Binding-site contacts:
Ligand atom C7 contacts residue VAL194 of chain 38.B at 3.6 Å (hydrophobic).
Ligand atom C3 contacts residue TYR157 of chain 38.B at 3.4 Å (hydrophobic).
Ligand atom C16 contacts residue MET130 of chain 38.B at 3.8 Å (hydrophobic).
Ligand atom N6 contacts residue VAL194 of chain 38.B at 3.6 Å.
Ligand atom O15 contacts residue MET130 of chain 38.B at 3.8 Å.
Ligand atom C20 contacts residue PHE236 of chain 38.B at 3.4 Å (hydrophobic).
Ligand atom C21 contacts residue TYR203 of chain 38.B at 3.7 Å (hydrophobic).
Ligand atom O24 contacts residue THR109 of chain 38.B at 3.6 Å.
Ligand atom C8 contacts residue TYR157 of chain 38.B at 3.4 Å (hydrophobic).
Ligand atom C4 contacts residue ALA24 of chain 38.D at 3.9 Å (hydrophobic).
Ligand atom O23 contacts residue TYR110 of chain 38.B at 3.5 Å.
Ligand atom C10 contacts residue ILE108 of chain 38.B at 3.5 Å (hydrophobic).
Ligand atom C10 contacts residue PHE132 of chain 38.B at 3.7 Å (hydrophobic).
Ligand atom C3 contacts residue PRO179 of chain 38.B at 3.6 Å (hydrophobic).
Ligand atom C1 contacts residue ILE155 of chain 38.B at 3.8 Å (hydrophobic).
Ligand atom O24 contacts residue TYR110 of chain 38.B at 3.3 Å.
Ligand atom C4 contacts residue TYR157 of chain 38.B at 3.5 Å (hydrophobic).
Ligand atom C13 contacts residue ILE108 of chain 38.B at 3.6 Å (hydrophobic).
Ligand atom N3 contacts residue LEU239 of chain 38.B at 3.8 Å.
Ligand atom C17 contacts residue MET130 of chain 38.B at 3.7 Å (hydrophobic).
Ligand atom C3 contacts residue ALA24 of chain 38.D at 3.6 Å (hydrophobic).
Ligand atom C22 contacts residue PHE236 of chain 38.B at 3.3 Å (hydrophobic).
Ligand atom C11 contacts residue PHE132 of chain 38.B at 3.5 Å (hydrophobic).
Ligand atom C12 contacts residue PHE236 of chain 38.B at 3.7 Å (hydrophobic).
Ligand atom C22 contacts residue TYR110 of chain 38.B at 3.3 Å (hydrophobic).
Ligand atom C19 contacts residue PHE236 of chain 38.B at 3.6 Å (hydrophobic).
Ligand atom N4 contacts residue ILE192 of chain 38.B at 3.6 Å.
Ligand atom C9 contacts residue VAL194 of chain 38.B at 3.8 Å (hydrophobic).
Ligand atom C7 contacts residue ILE25 of chain 38.D at 3.8 Å (hydrophobic).
Ligand atom C18 contacts residue TYR110 of chain 38.B at 3.8 Å (hydrophobic).
Ligand atom C19 contacts residue TYR110 of chain 38.B at 3.8 Å (hydrophobic).
Ligand atom N4 contacts residue LEU239 of chain 38.B at 3.6 Å.
Ligand atom C7 contacts residue TYR157 of chain 38.B at 3.5 Å (hydrophobic).
Ligand atom N3 contacts residue ILE192 of chain 38.B at 3.7 Å.
Ligand atom O23 contacts residue PHE236 of chain 38.B at 3.3 Å.
Ligand atom C8 contacts residue VAL194 of chain 38.B at 3.8 Å (hydrophobic).
Ligand atom C25 contacts residue THR109 of chain 38.B at 3.2 Å.
Ligand atom C1 contacts residue ILE181 of chain 38.B at 3.5 Å (hydrophobic).
Ligand atom O24 contacts residue PHE236 of chain 38.B at 3.9 Å.
Ligand atom C13 contacts residue PHE236 of chain 38.B at 3.8 Å (hydrophobic).

This protein binds this small molecule.
Small molecule (SMILES): CCOC(=O)c1ccc(OCCCC2CCN(c3ccc(C)nn3)CC2)cc1

Sequence of chain 39.D:
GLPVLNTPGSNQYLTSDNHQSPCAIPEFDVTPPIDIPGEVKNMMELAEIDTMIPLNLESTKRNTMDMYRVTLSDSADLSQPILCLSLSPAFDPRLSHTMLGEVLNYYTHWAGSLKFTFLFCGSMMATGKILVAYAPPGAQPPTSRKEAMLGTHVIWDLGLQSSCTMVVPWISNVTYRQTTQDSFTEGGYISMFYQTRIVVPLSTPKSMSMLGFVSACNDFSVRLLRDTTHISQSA

Sequence of chain 38.D:
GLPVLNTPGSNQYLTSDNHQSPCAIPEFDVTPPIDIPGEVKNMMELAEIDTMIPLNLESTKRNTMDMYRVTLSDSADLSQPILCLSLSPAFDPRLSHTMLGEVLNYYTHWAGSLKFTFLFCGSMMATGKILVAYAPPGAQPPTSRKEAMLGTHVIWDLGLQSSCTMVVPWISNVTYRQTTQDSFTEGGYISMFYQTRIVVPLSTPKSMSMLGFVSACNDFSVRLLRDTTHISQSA

Sequence of chain 38.B:
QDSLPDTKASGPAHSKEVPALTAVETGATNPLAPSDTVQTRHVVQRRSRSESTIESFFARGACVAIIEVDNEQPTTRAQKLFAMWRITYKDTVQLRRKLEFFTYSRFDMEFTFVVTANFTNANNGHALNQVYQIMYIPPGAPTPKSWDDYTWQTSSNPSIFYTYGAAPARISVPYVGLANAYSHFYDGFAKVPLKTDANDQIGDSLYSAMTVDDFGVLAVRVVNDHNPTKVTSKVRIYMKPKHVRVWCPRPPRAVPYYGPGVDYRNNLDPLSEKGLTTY